Sequence of chain 1.B:
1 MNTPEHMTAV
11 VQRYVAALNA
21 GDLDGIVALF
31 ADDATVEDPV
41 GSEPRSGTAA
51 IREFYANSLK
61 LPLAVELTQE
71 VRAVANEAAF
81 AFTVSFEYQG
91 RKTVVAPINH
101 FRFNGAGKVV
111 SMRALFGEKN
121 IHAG

Binding-site contacts:
Ligand atom C16 contacts residue VAL84 of chain 1.B at 3.9 Å (hydrophobic).
Ligand atom C11 contacts residue VAL84 of chain 1.B at 3.8 Å (hydrophobic).
Ligand atom O1 contacts residue VAL95 of chain 1.B at 4.3 Å.
Ligand atom O26 contacts residue MET112 of chain 1.B at 3.8 Å.
Ligand atom C10 contacts residue PHE86 of chain 1.B at 4.0 Å (hydrophobic).
Ligand atom O1 contacts residue PHE86 of chain 1.B at 4.0 Å.
Ligand atom C2 contacts residue PHE86 of chain 1.B at 3.4 Å (hydrophobic).
Ligand atom C6 contacts residue PHE116 of chain 1.B at 3.4 Å (hydrophobic).
Ligand atom C27 contacts residue ASP38 of chain 1.B at 2.6 Å.
Ligand atom C24 contacts residue LEU18 of chain 1.B at 4.1 Å (hydrophobic).
Ligand atom C24 contacts residue SER58 of chain 1.B at 4.2 Å.
Ligand atom C19 contacts residue VAL84 of chain 1.B at 4.1 Å (hydrophobic).
Ligand atom C18 contacts residue PHE82 of chain 1.B at 3.8 Å (hydrophobic).
Ligand atom O26 contacts residue TYR14 of chain 1.B at 2.6 Å (h-bond).
Ligand atom C12 contacts residue VAL84 of chain 1.B at 3.8 Å (hydrophobic).
Ligand atom C13 contacts residue VAL84 of chain 1.B at 3.8 Å (hydrophobic).
Ligand atom C17 contacts residue ASP38 of chain 1.B at 3.7 Å.
Ligand atom C18 contacts residue VAL84 of chain 1.B at 4.3 Å (hydrophobic).
Ligand atom C1 contacts residue VAL95 of chain 1.B at 3.9 Å (hydrophobic).
Ligand atom O26 contacts residue ASN99 of chain 1.B at 3.1 Å (h-bond).
Ligand atom C10 contacts residue VAL84 of chain 1.B at 4.3 Å (hydrophobic).
Ligand atom C6 contacts residue VAL95 of chain 1.B at 3.7 Å (hydrophobic).
Ligand atom C18 contacts residue ASP38 of chain 1.B at 3.6 Å.
Ligand atom C25 contacts residue LEU18 of chain 1.B at 3.6 Å (hydrophobic).
Ligand atom C25 contacts residue TYR55 of chain 1.B at 3.9 Å (hydrophobic).
Ligand atom C3 contacts residue PHE86 of chain 1.B at 3.9 Å (hydrophobic).
Ligand atom O26 contacts residue PHE82 of chain 1.B at 4.0 Å.
Ligand atom C26 contacts residue ASN99 of chain 1.B at 4.3 Å.
Ligand atom C18 contacts residue PRO97 of chain 1.B at 4.0 Å (hydrophobic).
Ligand atom C25 contacts residue TYR14 of chain 1.B at 3.3 Å (hydrophobic).
Ligand atom C27 contacts residue PHE54 of chain 1.B at 3.6 Å (hydrophobic).
Ligand atom C24 contacts residue LEU63 of chain 1.B at 4.2 Å (hydrophobic).
Ligand atom C5 contacts residue VAL95 of chain 1.B at 3.8 Å (hydrophobic).
Ligand atom C26 contacts residue TYR14 of chain 1.B at 3.2 Å (hydrophobic).
Ligand atom C1 contacts residue PHE86 of chain 1.B at 4.1 Å (hydrophobic).
Ligand atom C18 contacts residue ALA114 of chain 1.B at 4.2 Å (hydrophobic).
Ligand atom C19 contacts residue PHE116 of chain 1.B at 3.9 Å (hydrophobic).
Ligand atom C19 contacts residue ASP38 of chain 1.B at 3.9 Å.
Ligand atom C19 contacts residue PRO97 of chain 1.B at 3.9 Å (hydrophobic).
Ligand atom C5 contacts residue PHE116 of chain 1.B at 3.4 Å (hydrophobic).

This protein binds this small molecule.
Small molecule (SMILES): C[C@]12CCc3c(ccc4cc(O)ccc34)[C@@H]1CCC2=O